This small molecule binds to this protein.
Small molecule (SMILES): N[C@@H](CCC(=O)O)C(=O)O

Sequence of chain 2.E:
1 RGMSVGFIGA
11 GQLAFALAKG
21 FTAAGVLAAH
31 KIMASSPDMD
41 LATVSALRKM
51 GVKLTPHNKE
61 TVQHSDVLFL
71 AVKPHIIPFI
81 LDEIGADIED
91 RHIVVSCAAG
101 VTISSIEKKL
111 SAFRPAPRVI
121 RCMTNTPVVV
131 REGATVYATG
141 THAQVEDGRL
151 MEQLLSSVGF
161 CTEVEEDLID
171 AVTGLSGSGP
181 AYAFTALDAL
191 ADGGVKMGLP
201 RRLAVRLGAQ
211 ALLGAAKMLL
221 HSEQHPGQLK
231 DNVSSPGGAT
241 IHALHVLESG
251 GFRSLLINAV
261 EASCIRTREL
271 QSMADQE

Binding-site contacts:
Ligand atom O contacts residue HIS221 of chain 2.E at 3.6 Å.
Ligand atom C contacts residue NAI1 of chain 2.N at 1.5 Å.
Ligand atom CD contacts residue NAI1 of chain 2.N at 4.5 Å.
Ligand atom N contacts residue NAI1 of chain 2.N at 2.5 Å.
Ligand atom OXT contacts residue GLU132 of chain 2.E at 4.3 Å.
Ligand atom CG contacts residue HIS221 of chain 2.E at 3.6 Å.
Ligand atom OE2 contacts residue HIS221 of chain 2.E at 3.4 Å.
Ligand atom C contacts residue HIS221 of chain 2.E at 4.4 Å.
Ligand atom OXT contacts residue NAI1 of chain 2.N at 0.6 Å (h-bond).
Ligand atom CA contacts residue NAI1 of chain 2.N at 2.2 Å.
Ligand atom CG contacts residue NAI1 of chain 2.N at 3.0 Å.
Ligand atom CD contacts residue HIS221 of chain 2.E at 3.8 Å.
Ligand atom CB contacts residue NAI1 of chain 2.N at 3.0 Å.
Ligand atom O contacts residue NAI1 of chain 2.N at 1.5 Å (h-bond).